Sequence of chain 1.C:
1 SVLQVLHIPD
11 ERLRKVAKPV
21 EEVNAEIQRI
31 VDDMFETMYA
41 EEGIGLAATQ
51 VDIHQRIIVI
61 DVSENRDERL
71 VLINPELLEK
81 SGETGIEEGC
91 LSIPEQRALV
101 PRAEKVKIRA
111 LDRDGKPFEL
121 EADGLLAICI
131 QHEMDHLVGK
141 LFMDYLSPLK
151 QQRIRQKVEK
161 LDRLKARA

The small molecule below binds the protein below.
Small molecule (SMILES): CSCC[C@H](N)C(=O)N[C@@H](C)C(=O)N[C@@H](CO)C(=O)O

Binding-site contacts:
Ligand atom C contacts residue GLY89 of chain 1.C at 3.5 Å.
Ligand atom CB contacts residue HIS132 of chain 1.C at 3.5 Å.
Ligand atom C contacts residue ILE44 of chain 1.C at 4.1 Å (hydrophobic).
Ligand atom CB contacts residue GLY89 of chain 1.C at 3.8 Å.
Ligand atom O contacts residue GLY45 of chain 1.C at 3.7 Å.
Ligand atom O contacts residue LEU91 of chain 1.C at 4.1 Å.
Ligand atom CG contacts residue CYS129 of chain 1.C at 3.9 Å (hydrophobic).
Ligand atom N contacts residue HIS132 of chain 1.C at 3.8 Å.
Ligand atom O contacts residue ILE44 of chain 1.C at 3.6 Å.
Ligand atom CA contacts residue ARG97 of chain 1.C at 4.1 Å.
Ligand atom OXT contacts residue ARG97 of chain 1.C at 3.5 Å (salt-bridge).
Ligand atom O contacts residue GLY43 of chain 1.C at 3.4 Å.
Ligand atom C contacts residue ILE44 of chain 1.C at 4.0 Å (hydrophobic).
Ligand atom O contacts residue GLY89 of chain 1.C at 4.1 Å.
Ligand atom CB contacts residue ARG97 of chain 1.C at 3.5 Å.
Ligand atom CA contacts residue GLY89 of chain 1.C at 3.2 Å.
Ligand atom N contacts residue GLU42 of chain 1.C at 4.0 Å.
Ligand atom CA contacts residue GLY89 of chain 1.C at 4.0 Å.
Ligand atom CA contacts residue GLU133 of chain 1.C at 3.8 Å.
Ligand atom CB contacts residue CYS90 of chain 1.C at 4.0 Å (hydrophobic).
Ligand atom C contacts residue ARG97 of chain 1.C at 3.6 Å.
Ligand atom CG contacts residue GLU133 of chain 1.C at 3.9 Å.
Ligand atom CE contacts residue ILE44 of chain 1.C at 4.0 Å (hydrophobic).
Ligand atom SD contacts residue HIS132 of chain 1.C at 4.0 Å.
Ligand atom CE contacts residue GLU88 of chain 1.C at 3.8 Å.
Ligand atom N contacts residue CYS90 of chain 1.C at 4.0 Å.
Ligand atom CG contacts residue HIS132 of chain 1.C at 3.9 Å.
Ligand atom N contacts residue GLY45 of chain 1.C at 3.1 Å (h-bond).
Ligand atom CB contacts residue ARG97 of chain 1.C at 3.2 Å.
Ligand atom N contacts residue GLU133 of chain 1.C at 2.5 Å (salt-bridge).
Ligand atom SD contacts residue CYS129 of chain 1.C at 3.9 Å.
Ligand atom CB contacts residue GLY89 of chain 1.C at 2.9 Å.
Ligand atom O contacts residue ARG97 of chain 1.C at 3.1 Å (salt-bridge).
Ligand atom CA contacts residue HIS132 of chain 1.C at 3.6 Å.
Ligand atom CG contacts residue ILE44 of chain 1.C at 3.8 Å (hydrophobic).
Ligand atom N contacts residue GLY89 of chain 1.C at 2.9 Å (h-bond).
Ligand atom CE contacts residue GLY89 of chain 1.C at 4.0 Å.
Ligand atom OG contacts residue ARG97 of chain 1.C at 2.5 Å (salt-bridge).
Ligand atom N contacts residue ARG97 of chain 1.C at 4.0 Å.
Ligand atom O contacts residue ILE44 of chain 1.C at 3.1 Å (h-bond).